This small molecule binds to this protein.
Small molecule (SMILES): CC(=O)N[C@@H]1[C@@H](O)[C@H](O)[C@@H](CO)O[C@H]1O

Binding-site contacts:
Ligand atom C1 contacts residue THR280 of chain 1.M at 3.1 Å.
Ligand atom O5 contacts residue ASN278 of chain 1.M at 2.5 Å (h-bond).
Ligand atom C2 contacts residue ASN278 of chain 1.M at 2.6 Å.
Ligand atom C6 contacts residue ASN281 of chain 1.M at 4.4 Å.
Ligand atom O7 contacts residue ASN278 of chain 1.M at 4.0 Å.
Ligand atom C1 contacts residue ASN278 of chain 1.M at 1.5 Å.
Ligand atom C3 contacts residue ASN278 of chain 1.M at 3.9 Å.
Ligand atom C6 contacts residue THR280 of chain 1.M at 4.1 Å.
Ligand atom O5 contacts residue ASN281 of chain 1.M at 3.7 Å.
Ligand atom C5 contacts residue ASN278 of chain 1.M at 3.8 Å.
Ligand atom N2 contacts residue ASN278 of chain 1.M at 3.0 Å (h-bond).
Ligand atom C7 contacts residue ASN278 of chain 1.M at 3.7 Å.
Ligand atom C4 contacts residue ASN278 of chain 1.M at 4.2 Å.
Ligand atom O5 contacts residue THR280 of chain 1.M at 3.0 Å (h-bond).
Ligand atom C5 contacts residue THR280 of chain 1.M at 3.5 Å.

Sequence of chain 1.M:
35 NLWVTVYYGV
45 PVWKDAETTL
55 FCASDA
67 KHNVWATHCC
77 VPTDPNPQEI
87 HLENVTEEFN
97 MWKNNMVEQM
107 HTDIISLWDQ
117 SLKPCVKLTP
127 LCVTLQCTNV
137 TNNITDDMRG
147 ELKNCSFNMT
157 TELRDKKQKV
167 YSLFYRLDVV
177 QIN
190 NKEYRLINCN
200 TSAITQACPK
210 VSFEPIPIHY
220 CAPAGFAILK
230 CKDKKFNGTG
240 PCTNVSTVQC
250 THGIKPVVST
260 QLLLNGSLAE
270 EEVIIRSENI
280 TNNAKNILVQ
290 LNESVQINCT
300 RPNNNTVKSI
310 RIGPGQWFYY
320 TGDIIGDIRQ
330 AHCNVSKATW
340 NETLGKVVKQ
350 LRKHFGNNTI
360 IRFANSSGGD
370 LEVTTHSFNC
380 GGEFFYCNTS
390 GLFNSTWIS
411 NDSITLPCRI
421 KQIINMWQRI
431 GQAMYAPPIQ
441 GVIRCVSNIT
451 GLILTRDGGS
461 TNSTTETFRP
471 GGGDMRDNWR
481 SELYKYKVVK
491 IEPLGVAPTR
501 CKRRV